Sequence of chain 1.A:
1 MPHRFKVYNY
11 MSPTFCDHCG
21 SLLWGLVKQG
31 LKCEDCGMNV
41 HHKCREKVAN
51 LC

The small molecule below binds the protein below.
Small molecule (SMILES): CC(=O)O[C@@]12C[C@@H](C)[C@@]3(O)[C@@H](C=C(CO)C[C@]4(O)C(=O)C(C)=C[C@@H]34)[C@@H]1C2(C)C

Binding-site contacts:
Ligand atom O27 contacts residue MET11 of chain 1.A at 3.4 Å (h-bond).
Ligand atom O15 contacts residue GLY25 of chain 1.A at 3.0 Å (h-bond).
Ligand atom C20 contacts residue THR14 of chain 1.A at 3.9 Å.
Ligand atom C07 contacts residue MET11 of chain 1.A at 3.6 Å (hydrophobic).
Ligand atom O21 contacts residue LEU23 of chain 1.A at 2.8 Å (h-bond).
Ligand atom C08 contacts residue LEU26 of chain 1.A at 3.8 Å (hydrophobic).
Ligand atom O22 contacts residue XP51 of chain 1.E at 3.8 Å.
Ligand atom C19 contacts residue SER12 of chain 1.A at 3.5 Å.
Ligand atom C18 contacts residue GLN29 of chain 1.A at 3.6 Å.
Ligand atom O15 contacts residue TRP24 of chain 1.A at 3.4 Å.
Ligand atom C16 contacts residue GLY25 of chain 1.A at 3.5 Å.
Ligand atom C20 contacts residue LEU23 of chain 1.A at 3.2 Å (hydrophobic).
Ligand atom C23 contacts residue TRP24 of chain 1.A at 3.6 Å (hydrophobic).
Ligand atom C20 contacts residue TYR10 of chain 1.A at 3.6 Å (hydrophobic).
Ligand atom C17 contacts residue GLY25 of chain 1.A at 3.3 Å.
Ligand atom C18 contacts residue GLY25 of chain 1.A at 3.8 Å.
Ligand atom C14 contacts residue LEU22 of chain 1.A at 3.7 Å (hydrophobic).
Ligand atom C14 contacts residue XP51 of chain 1.E at 3.7 Å.
Ligand atom O21 contacts residue LEU22 of chain 1.A at 3.8 Å.
Ligand atom O25 contacts residue MET11 of chain 1.A at 3.4 Å (h-bond).
Ligand atom O24 contacts residue PRO13 of chain 1.A at 3.5 Å.
Ligand atom C23 contacts residue XP51 of chain 1.E at 3.7 Å.
Ligand atom C13 contacts residue LEU22 of chain 1.A at 3.6 Å (hydrophobic).
Ligand atom C14 contacts residue GLY25 of chain 1.A at 3.9 Å.
Ligand atom C17 contacts residue LEU23 of chain 1.A at 3.2 Å (hydrophobic).
Ligand atom O15 contacts residue LEU22 of chain 1.A at 3.7 Å.
Ligand atom C20 contacts residue GLN29 of chain 1.A at 3.6 Å.
Ligand atom C26 contacts residue MET11 of chain 1.A at 3.0 Å (hydrophobic).
Ligand atom O21 contacts residue SER12 of chain 1.A at 3.6 Å (h-bond).
Ligand atom C28 contacts residue MET11 of chain 1.A at 3.1 Å (hydrophobic).
Ligand atom C18 contacts residue LEU23 of chain 1.A at 3.7 Å (hydrophobic).
Ligand atom O21 contacts residue THR14 of chain 1.A at 2.8 Å (h-bond).
Ligand atom O21 contacts residue PRO13 of chain 1.A at 3.4 Å.
Ligand atom O27 contacts residue SER12 of chain 1.A at 3.9 Å.
Ligand atom C20 contacts residue SER12 of chain 1.A at 3.4 Å.
Ligand atom O15 contacts residue XP51 of chain 1.E at 3.5 Å.
Ligand atom C19 contacts residue PRO13 of chain 1.A at 3.8 Å (hydrophobic).
Ligand atom C05 contacts residue MET11 of chain 1.A at 3.7 Å (hydrophobic).
Ligand atom C23 contacts residue LEU22 of chain 1.A at 3.9 Å (hydrophobic).
Ligand atom O22 contacts residue GLY25 of chain 1.A at 2.7 Å (h-bond).